Binding-site contacts:
Ligand atom C4 contacts residue ASN17 of chain 1.C at 4.3 Å.
Ligand atom C1 contacts residue ASN17 of chain 1.C at 1.4 Å.
Ligand atom O5 contacts residue ASN17 of chain 1.C at 2.5 Å (h-bond).
Ligand atom C2 contacts residue ASN17 of chain 1.C at 2.5 Å.
Ligand atom C3 contacts residue ASN17 of chain 1.C at 3.8 Å.
Ligand atom N2 contacts residue ASN17 of chain 1.C at 2.8 Å (h-bond).
Ligand atom C7 contacts residue ASN17 of chain 1.C at 3.9 Å.
Ligand atom C5 contacts residue ASN17 of chain 1.C at 3.7 Å.

The small molecule below binds the protein below.
Small molecule (SMILES): CC(=O)N[C@@H]1[C@@H](O)[C@H](O)[C@@H](CO)O[C@H]1O

Sequence of chain 1.C:
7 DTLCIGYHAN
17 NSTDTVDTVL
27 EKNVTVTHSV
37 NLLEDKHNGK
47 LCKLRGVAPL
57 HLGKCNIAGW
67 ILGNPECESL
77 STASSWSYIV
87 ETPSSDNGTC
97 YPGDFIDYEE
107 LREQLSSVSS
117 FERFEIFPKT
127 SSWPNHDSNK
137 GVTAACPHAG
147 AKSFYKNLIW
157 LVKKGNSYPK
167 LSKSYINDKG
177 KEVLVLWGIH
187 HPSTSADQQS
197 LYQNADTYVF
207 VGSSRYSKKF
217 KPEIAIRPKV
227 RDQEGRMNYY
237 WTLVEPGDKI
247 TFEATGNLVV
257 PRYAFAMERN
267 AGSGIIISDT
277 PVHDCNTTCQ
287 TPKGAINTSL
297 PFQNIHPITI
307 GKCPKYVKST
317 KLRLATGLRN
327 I